Sequence of chain 1.A:
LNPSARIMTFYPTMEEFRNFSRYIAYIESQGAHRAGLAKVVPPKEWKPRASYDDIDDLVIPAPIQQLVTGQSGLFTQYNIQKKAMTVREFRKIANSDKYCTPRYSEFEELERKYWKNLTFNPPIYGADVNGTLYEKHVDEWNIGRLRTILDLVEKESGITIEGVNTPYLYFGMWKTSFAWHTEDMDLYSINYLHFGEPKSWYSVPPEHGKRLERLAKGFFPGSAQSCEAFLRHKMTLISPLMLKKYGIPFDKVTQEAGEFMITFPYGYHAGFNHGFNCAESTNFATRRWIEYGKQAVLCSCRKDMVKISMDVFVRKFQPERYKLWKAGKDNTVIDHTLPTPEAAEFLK

This small molecule binds to this protein.
Small molecule (SMILES): CC(=O)NCCCC[C@H](NC(=O)CNC(=O)CNC(=O)[C@@H](NC(=O)[C@H](CO)NC(=O)[C@H](CCCC[N+](C)(C)C)NC(=O)[C@H](CCCN=C(N)N)NC(=O)[C@H](C)N)[C@@H](C)O)C(=O)O

Binding-site contacts:
Ligand atom CM2 contacts residue GLY192 of chain 1.A at 3.3 Å.
Ligand atom O contacts residue LYS263 of chain 1.A at 2.9 Å (salt-bridge).
Ligand atom CA contacts residue ASN108 of chain 1.A at 3.5 Å.
Ligand atom CB contacts residue ASP333 of chain 1.A at 3.2 Å.
Ligand atom CM3 contacts residue ASN312 of chain 1.A at 3.4 Å.
Ligand atom N contacts residue HIS262 of chain 1.A at 3.4 Å (h-bond).
Ligand atom NH2 contacts residue TYR197 of chain 1.A at 3.0 Å (h-bond).
Ligand atom CE contacts residue TYR199 of chain 1.A at 3.5 Å (hydrophobic).
Ligand atom CA contacts residue ASP157 of chain 1.A at 3.5 Å.
Ligand atom NH2 contacts residue GLU191 of chain 1.A at 3.1 Å (salt-bridge).
Ligand atom OH contacts residue GLN110 of chain 1.A at 3.2 Å (h-bond).
Ligand atom CB contacts residue GLU191 of chain 1.A at 3.4 Å.
Ligand atom O contacts residue ARG331 of chain 1.A at 3.3 Å (salt-bridge).
Ligand atom O contacts residue ILE190 of chain 1.A at 3.6 Å.
Ligand atom OXT contacts residue TYR107 of chain 1.A at 3.5 Å.
Ligand atom NE contacts residue GLU191 of chain 1.A at 3.1 Å (salt-bridge).
Ligand atom CG2 contacts residue ASP157 of chain 1.A at 3.2 Å.
Ligand atom CM3 contacts residue THR311 of chain 1.A at 3.6 Å.
Ligand atom O contacts residue TYR197 of chain 1.A at 2.7 Å (h-bond).
Ligand atom CM1 contacts residue SER310 of chain 1.A at 3.2 Å.
Ligand atom CM1 contacts residue OGA1 of chain 1.G at 3.5 Å.
Ligand atom NH2 contacts residue ASN159 of chain 1.A at 3.2 Å (h-bond).
Ligand atom CZ contacts residue GLU191 of chain 1.A at 3.5 Å.
Ligand atom N contacts residue ASN108 of chain 1.A at 3.5 Å (h-bond).
Ligand atom C contacts residue ASN108 of chain 1.A at 3.4 Å.
Ligand atom CM1 contacts residue TYR199 of chain 1.A at 3.5 Å (hydrophobic).
Ligand atom O contacts residue ASN108 of chain 1.A at 3.0 Å (h-bond).
Ligand atom N contacts residue ASP333 of chain 1.A at 3.0 Å (salt-bridge).
Ligand atom CD contacts residue GLY192 of chain 1.A at 3.3 Å.
Ligand atom CM3 contacts residue GLU212 of chain 1.A at 3.4 Å.
Ligand atom N contacts residue ASP157 of chain 1.A at 2.8 Å (salt-bridge).
Ligand atom CM2 contacts residue TYR199 of chain 1.A at 3.5 Å (hydrophobic).
Ligand atom CG2 contacts residue ILE93 of chain 1.A at 3.2 Å (hydrophobic).
Ligand atom NH1 contacts residue TYR197 of chain 1.A at 3.4 Å (h-bond).
Ligand atom N contacts residue GLU191 of chain 1.A at 2.8 Å (salt-bridge).
Ligand atom CM3 contacts residue GLY192 of chain 1.A at 3.6 Å.
Ligand atom CA contacts residue ASP333 of chain 1.A at 3.4 Å.
Ligand atom CB contacts residue ASP157 of chain 1.A at 3.2 Å.
Ligand atom NE contacts residue TYR197 of chain 1.A at 3.4 Å (h-bond).
Ligand atom CZ contacts residue TYR197 of chain 1.A at 3.0 Å (hydrophobic).